Binding-site contacts:
Ligand atom C8 contacts residue SER354 of chain 1.I at 3.3 Å.
Ligand atom O6 contacts residue NAG1 of chain 1.JA at 2.4 Å (h-bond).
Ligand atom C7 contacts residue SER354 of chain 1.I at 4.0 Å.
Ligand atom O3 contacts residue BMA3 of chain 1.JA at 3.0 Å (h-bond).
Ligand atom C5 contacts residue ASN353 of chain 1.I at 3.7 Å.
Ligand atom C7 contacts residue ASN353 of chain 1.I at 3.9 Å.
Ligand atom C2 contacts residue NAG2 of chain 1.JA at 3.4 Å.
Ligand atom C7 contacts residue BMA3 of chain 1.JA at 3.4 Å.
Ligand atom C7 contacts residue NAG2 of chain 1.JA at 3.9 Å.
Ligand atom C5 contacts residue NAG2 of chain 1.JA at 3.9 Å.
Ligand atom N2 contacts residue NAG2 of chain 1.JA at 2.9 Å (h-bond).
Ligand atom O5 contacts residue NAG2 of chain 1.JA at 3.7 Å.
Ligand atom C4 contacts residue ASN353 of chain 1.I at 4.2 Å.
Ligand atom C3 contacts residue NAG2 of chain 1.JA at 3.2 Å.
Ligand atom C8 contacts residue NAG2 of chain 1.JA at 3.5 Å.
Ligand atom C8 contacts residue SER355 of chain 1.I at 3.3 Å.
Ligand atom C6 contacts residue NAG1 of chain 1.JA at 3.4 Å.
Ligand atom C1 contacts residue NAG1 of chain 1.JA at 3.8 Å.
Ligand atom C2 contacts residue BMA3 of chain 1.JA at 3.6 Å.
Ligand atom N2 contacts residue ASN353 of chain 1.I at 2.9 Å (h-bond).
Ligand atom N2 contacts residue BMA3 of chain 1.JA at 2.7 Å (h-bond).
Ligand atom N2 contacts residue SER354 of chain 1.I at 4.0 Å.
Ligand atom C3 contacts residue ASN353 of chain 1.I at 3.8 Å.
Ligand atom C4 contacts residue NAG2 of chain 1.JA at 3.7 Å.
Ligand atom C8 contacts residue GLY356 of chain 1.I at 3.9 Å.
Ligand atom C2 contacts residue NAG1 of chain 1.JA at 4.4 Å.
Ligand atom O7 contacts residue ASN353 of chain 1.I at 4.4 Å.
Ligand atom C2 contacts residue ASN353 of chain 1.I at 2.4 Å.
Ligand atom O4 contacts residue NAG2 of chain 1.JA at 4.0 Å.
Ligand atom C3 contacts residue BMA3 of chain 1.JA at 3.4 Å.
Ligand atom O3 contacts residue NAG2 of chain 1.JA at 3.9 Å.
Ligand atom O5 contacts residue ASN353 of chain 1.I at 2.4 Å (h-bond).
Ligand atom C6 contacts residue NAG2 of chain 1.JA at 3.4 Å.
Ligand atom C8 contacts residue BMA3 of chain 1.JA at 3.3 Å.
Ligand atom C5 contacts residue NAG1 of chain 1.JA at 3.7 Å.
Ligand atom O6 contacts residue SER378 of chain 1.I at 4.1 Å.
Ligand atom C1 contacts residue ASN353 of chain 1.I at 1.4 Å.
Ligand atom O6 contacts residue NAG2 of chain 1.JA at 3.4 Å.
Ligand atom O5 contacts residue NAG1 of chain 1.JA at 2.8 Å (h-bond).
Ligand atom C1 contacts residue NAG2 of chain 1.JA at 3.5 Å.

The protein below binds the small molecule below.
Small molecule (SMILES): CC(=O)N[C@H]1[C@H](O[C@H]2[C@H](O)[C@@H](NC(C)=O)CO[C@@H]2CO)O[C@H](CO)[C@@H](O)[C@@H]1O

Sequence of chain 1.I:
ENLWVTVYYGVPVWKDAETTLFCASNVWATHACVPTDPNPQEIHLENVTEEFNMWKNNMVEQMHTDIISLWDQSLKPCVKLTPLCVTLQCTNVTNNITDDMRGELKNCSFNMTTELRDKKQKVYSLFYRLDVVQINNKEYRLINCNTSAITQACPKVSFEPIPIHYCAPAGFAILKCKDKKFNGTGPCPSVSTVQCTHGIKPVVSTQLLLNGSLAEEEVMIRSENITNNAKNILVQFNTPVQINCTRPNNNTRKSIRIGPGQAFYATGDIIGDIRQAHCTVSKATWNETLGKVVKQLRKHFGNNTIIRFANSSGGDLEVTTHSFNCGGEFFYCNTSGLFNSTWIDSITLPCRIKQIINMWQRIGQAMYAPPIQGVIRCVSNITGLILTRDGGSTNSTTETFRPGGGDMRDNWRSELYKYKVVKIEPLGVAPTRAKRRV